A protein and the small-molecule ligand that binds it are described below.
Small molecule (SMILES): C[C@@H](Oc1cc(-c2cnn(C3CCNCC3)c2)cnc1N)c1c(Cl)ccc(F)c1Cl

Sequence of chain 1.A:
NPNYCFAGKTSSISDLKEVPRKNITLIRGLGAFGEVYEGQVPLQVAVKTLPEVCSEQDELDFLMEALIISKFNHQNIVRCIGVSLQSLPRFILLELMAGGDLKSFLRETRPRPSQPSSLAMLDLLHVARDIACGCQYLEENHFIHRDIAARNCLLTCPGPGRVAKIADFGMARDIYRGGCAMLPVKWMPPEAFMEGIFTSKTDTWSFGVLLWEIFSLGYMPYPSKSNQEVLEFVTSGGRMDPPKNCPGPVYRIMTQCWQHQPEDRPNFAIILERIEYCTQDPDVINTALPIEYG

Binding-site contacts:
Ligand atom C15 contacts residue ALA79 of chain 1.A at 4.0 Å (hydrophobic).
Ligand atom F contacts residue ASN185 of chain 1.A at 3.5 Å.
Ligand atom N23 contacts residue GLU128 of chain 1.A at 3.6 Å.
Ligand atom N22 contacts residue LEU127 of chain 1.A at 3.7 Å.
Ligand atom C16 contacts residue GLY133 of chain 1.A at 3.9 Å.
Ligand atom C16 contacts residue MET130 of chain 1.A at 4.0 Å (hydrophobic).
Ligand atom C7 contacts residue GLY133 of chain 1.A at 3.7 Å.
Ligand atom N23 contacts residue LEU129 of chain 1.A at 3.9 Å.
Ligand atom N23 contacts residue ALA79 of chain 1.A at 3.8 Å.
Ligand atom C21 contacts residue VAL61 of chain 1.A at 4.0 Å (hydrophobic).
Ligand atom C19 contacts residue GLU128 of chain 1.A at 3.8 Å.
Ligand atom C19 contacts residue LEU187 of chain 1.A at 3.4 Å (hydrophobic).
Ligand atom C15 contacts residue LEU187 of chain 1.A at 3.7 Å (hydrophobic).
Ligand atom C14 contacts residue MET130 of chain 1.A at 3.9 Å (hydrophobic).
Ligand atom C9 contacts residue LEU53 of chain 1.A at 3.6 Å (hydrophobic).
Ligand atom C2 contacts residue ARG184 of chain 1.A at 3.4 Å.
Ligand atom N23 contacts residue MET130 of chain 1.A at 2.9 Å (h-bond).
Ligand atom N25 contacts residue ALA131 of chain 1.A at 4.0 Å.
Ligand atom N22 contacts residue GLU128 of chain 1.A at 3.0 Å (salt-bridge).
Ligand atom C12 contacts residue LEU187 of chain 1.A at 3.7 Å (hydrophobic).
Ligand atom N22 contacts residue LEU187 of chain 1.A at 3.6 Å.
Ligand atom N22 contacts residue ALA79 of chain 1.A at 3.4 Å.
Ligand atom N23 contacts residue LEU187 of chain 1.A at 3.8 Å.
Ligand atom C18 contacts residue LEU187 of chain 1.A at 3.7 Å (hydrophobic).
Ligand atom C1 contacts residue LEU127 of chain 1.A at 4.0 Å (hydrophobic).
Ligand atom C5 contacts residue MET130 of chain 1.A at 3.0 Å (hydrophobic).
Ligand atom F contacts residue LEU187 of chain 1.A at 3.8 Å.
Ligand atom C19 contacts residue ALA79 of chain 1.A at 3.4 Å (hydrophobic).
Ligand atom CL2 contacts residue LEU187 of chain 1.A at 3.5 Å.
Ligand atom N26 contacts residue GLY133 of chain 1.A at 3.8 Å.
Ligand atom C8 contacts residue GLY133 of chain 1.A at 3.6 Å.
Ligand atom C8 contacts residue GLY132 of chain 1.A at 4.0 Å.
Ligand atom C7 contacts residue MET130 of chain 1.A at 3.6 Å (hydrophobic).
Ligand atom F contacts residue ASP201 of chain 1.A at 3.5 Å.
Ligand atom C10 contacts residue ALA131 of chain 1.A at 3.6 Å (hydrophobic).
Ligand atom F contacts residue ALA200 of chain 1.A at 3.1 Å.
Ligand atom N24 contacts residue LEU53 of chain 1.A at 3.8 Å.
Ligand atom C8 contacts residue ALA131 of chain 1.A at 3.3 Å (hydrophobic).
Ligand atom C2 contacts residue LEU187 of chain 1.A at 3.8 Å (hydrophobic).
Ligand atom CL2 contacts residue ALA200 of chain 1.A at 3.3 Å.